This protein binds this small molecule.
Small molecule (SMILES): NCC(=O)O

Binding-site contacts:
Ligand atom N contacts residue BO31 of chain 1.P at 4.4 Å.
Ligand atom OXT contacts residue ARG256 of chain 1.C at 4.1 Å.
Ligand atom C contacts residue BO31 of chain 1.P at 3.9 Å.
Ligand atom O contacts residue LYS261 of chain 1.B at 4.3 Å.
Ligand atom CA contacts residue ILE262 of chain 1.C at 4.2 Å (hydrophobic).
Ligand atom CA contacts residue ASP242 of chain 1.C at 4.3 Å.
Ligand atom CA contacts residue BO31 of chain 1.P at 4.5 Å.
Ligand atom C contacts residue ASP242 of chain 1.C at 3.9 Å.
Ligand atom N contacts residue ASP267 of chain 1.B at 2.8 Å (salt-bridge).
Ligand atom OXT contacts residue BO31 of chain 1.P at 3.1 Å (h-bond).
Ligand atom C contacts residue ARG256 of chain 1.C at 3.8 Å.
Ligand atom N contacts residue ILE262 of chain 1.C at 3.0 Å (h-bond).
Ligand atom N contacts residue LYS261 of chain 1.C at 3.3 Å.
Ligand atom O contacts residue ILE258 of chain 1.C at 4.1 Å.
Ligand atom CA contacts residue LYS261 of chain 1.C at 3.8 Å.
Ligand atom CA contacts residue ASP267 of chain 1.B at 3.5 Å.
Ligand atom CA contacts residue ASN260 of chain 1.C at 3.3 Å.
Ligand atom OXT contacts residue LYS261 of chain 1.B at 3.4 Å (salt-bridge).
Ligand atom N contacts residue ASN260 of chain 1.C at 3.6 Å (h-bond).
Ligand atom CA contacts residue ILE258 of chain 1.C at 4.2 Å (hydrophobic).
Ligand atom C contacts residue ASP267 of chain 1.B at 4.5 Å.
Ligand atom O contacts residue ASP242 of chain 1.C at 3.6 Å (salt-bridge).
Ligand atom OXT contacts residue ASP242 of chain 1.C at 4.4 Å.
Ligand atom C contacts residue LYS261 of chain 1.B at 4.3 Å.
Ligand atom O contacts residue ARG256 of chain 1.C at 2.6 Å (salt-bridge).

Sequence of chain 1.B:
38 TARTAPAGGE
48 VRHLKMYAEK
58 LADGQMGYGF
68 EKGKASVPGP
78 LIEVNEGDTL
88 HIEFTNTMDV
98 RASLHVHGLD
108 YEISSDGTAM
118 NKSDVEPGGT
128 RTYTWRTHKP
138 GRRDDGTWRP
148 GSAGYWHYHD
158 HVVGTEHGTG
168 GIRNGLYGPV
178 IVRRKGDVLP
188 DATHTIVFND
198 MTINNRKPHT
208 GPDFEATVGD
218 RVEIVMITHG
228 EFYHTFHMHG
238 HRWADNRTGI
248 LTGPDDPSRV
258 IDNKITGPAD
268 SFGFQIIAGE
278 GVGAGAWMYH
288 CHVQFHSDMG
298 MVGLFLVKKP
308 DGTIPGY

Sequence of chain 1.C:
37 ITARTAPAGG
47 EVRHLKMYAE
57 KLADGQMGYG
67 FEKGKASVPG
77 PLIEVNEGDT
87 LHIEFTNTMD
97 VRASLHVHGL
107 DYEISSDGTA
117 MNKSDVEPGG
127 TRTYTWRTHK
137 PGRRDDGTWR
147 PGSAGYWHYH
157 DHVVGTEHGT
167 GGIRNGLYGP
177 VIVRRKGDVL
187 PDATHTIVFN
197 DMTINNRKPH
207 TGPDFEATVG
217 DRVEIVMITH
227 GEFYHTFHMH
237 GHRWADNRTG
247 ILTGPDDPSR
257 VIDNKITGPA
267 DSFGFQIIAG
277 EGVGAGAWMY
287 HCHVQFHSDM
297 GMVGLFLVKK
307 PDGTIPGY